The protein below binds the small molecule below.
Small molecule (SMILES): CC(=O)N[C@@H]1[C@@H](O)[C@H](O)[C@@H](CO)O[C@H]1O

Binding-site contacts:
Ligand atom C4 contacts residue ASN156 of chain 15.A at 4.2 Å.
Ligand atom C2 contacts residue ASN156 of chain 15.A at 2.4 Å.
Ligand atom C7 contacts residue ASN156 of chain 15.A at 3.5 Å.
Ligand atom O5 contacts residue ASN156 of chain 15.A at 2.3 Å (h-bond).
Ligand atom O7 contacts residue ASN156 of chain 15.A at 3.7 Å.
Ligand atom C1 contacts residue ASN156 of chain 15.A at 1.4 Å.
Ligand atom C5 contacts residue ASN156 of chain 15.A at 3.6 Å.
Ligand atom N2 contacts residue ASN156 of chain 15.A at 2.9 Å (h-bond).
Ligand atom C3 contacts residue ASN156 of chain 15.A at 3.8 Å.
Ligand atom C8 contacts residue ASN166 of chain 15.A at 4.0 Å.

Sequence of chain 15.A:
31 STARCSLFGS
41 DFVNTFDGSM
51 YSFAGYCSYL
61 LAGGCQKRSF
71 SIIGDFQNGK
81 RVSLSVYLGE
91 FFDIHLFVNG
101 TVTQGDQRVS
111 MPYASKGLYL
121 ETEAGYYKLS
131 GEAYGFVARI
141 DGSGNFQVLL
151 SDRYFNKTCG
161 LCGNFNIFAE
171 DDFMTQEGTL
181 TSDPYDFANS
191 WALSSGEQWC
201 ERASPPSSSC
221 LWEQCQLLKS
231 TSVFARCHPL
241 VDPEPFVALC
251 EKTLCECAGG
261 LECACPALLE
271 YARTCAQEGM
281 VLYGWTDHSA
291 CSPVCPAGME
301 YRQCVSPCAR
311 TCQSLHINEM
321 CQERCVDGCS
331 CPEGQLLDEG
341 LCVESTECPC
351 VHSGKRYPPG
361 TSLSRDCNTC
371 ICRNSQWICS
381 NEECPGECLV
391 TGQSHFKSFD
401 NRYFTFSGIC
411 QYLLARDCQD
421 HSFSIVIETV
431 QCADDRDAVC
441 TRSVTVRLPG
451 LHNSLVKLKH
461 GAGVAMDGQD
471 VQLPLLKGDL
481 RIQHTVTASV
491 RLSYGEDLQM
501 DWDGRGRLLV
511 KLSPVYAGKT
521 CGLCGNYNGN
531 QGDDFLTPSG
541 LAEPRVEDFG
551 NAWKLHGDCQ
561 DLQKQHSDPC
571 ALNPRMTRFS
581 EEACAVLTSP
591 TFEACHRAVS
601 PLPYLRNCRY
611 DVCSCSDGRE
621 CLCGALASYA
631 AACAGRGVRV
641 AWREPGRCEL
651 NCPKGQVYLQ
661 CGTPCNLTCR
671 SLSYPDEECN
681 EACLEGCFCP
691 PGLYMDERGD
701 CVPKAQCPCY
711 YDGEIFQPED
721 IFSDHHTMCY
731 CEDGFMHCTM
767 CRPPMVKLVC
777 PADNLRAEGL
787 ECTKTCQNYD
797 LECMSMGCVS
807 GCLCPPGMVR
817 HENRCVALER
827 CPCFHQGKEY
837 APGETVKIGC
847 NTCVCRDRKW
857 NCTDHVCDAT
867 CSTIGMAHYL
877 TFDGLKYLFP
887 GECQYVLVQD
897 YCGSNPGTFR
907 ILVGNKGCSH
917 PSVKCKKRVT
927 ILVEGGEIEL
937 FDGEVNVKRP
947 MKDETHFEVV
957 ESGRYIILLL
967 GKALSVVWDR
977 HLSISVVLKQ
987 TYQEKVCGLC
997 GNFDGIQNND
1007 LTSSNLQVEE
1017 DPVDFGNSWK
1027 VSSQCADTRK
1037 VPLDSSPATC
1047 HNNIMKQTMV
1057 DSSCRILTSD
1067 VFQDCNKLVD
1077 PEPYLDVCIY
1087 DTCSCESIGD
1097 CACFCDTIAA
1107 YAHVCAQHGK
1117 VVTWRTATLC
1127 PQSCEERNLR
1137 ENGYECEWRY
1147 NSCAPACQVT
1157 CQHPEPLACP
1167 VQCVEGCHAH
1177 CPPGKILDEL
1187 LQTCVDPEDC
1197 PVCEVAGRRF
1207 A